This protein binds this small molecule.
Small molecule (SMILES): CC(=O)N[C@@H]1[C@@H](O)[C@H](O)[C@@H](CO)O[C@H]1O

Sequence of chain 1.B:
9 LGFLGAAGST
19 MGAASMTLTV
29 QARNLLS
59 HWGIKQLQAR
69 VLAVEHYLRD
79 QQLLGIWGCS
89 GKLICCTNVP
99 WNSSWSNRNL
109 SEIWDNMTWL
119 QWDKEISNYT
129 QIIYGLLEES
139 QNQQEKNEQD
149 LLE

Binding-site contacts:
Ligand atom C8 contacts residue ASN126 of chain 1.B at 4.5 Å.
Ligand atom N2 contacts residue ASN126 of chain 1.B at 2.9 Å (h-bond).
Ligand atom O7 contacts residue ASN126 of chain 1.B at 3.6 Å (h-bond).
Ligand atom C1 contacts residue ASN126 of chain 1.B at 1.5 Å.
Ligand atom C4 contacts residue ASN126 of chain 1.B at 4.3 Å.
Ligand atom O7 contacts residue TYR127 of chain 1.B at 4.2 Å.
Ligand atom C3 contacts residue ASN126 of chain 1.B at 3.9 Å.
Ligand atom O5 contacts residue ASN126 of chain 1.B at 2.5 Å (h-bond).
Ligand atom C8 contacts residue GLU123 of chain 1.B at 3.3 Å.
Ligand atom C5 contacts residue ASN126 of chain 1.B at 3.8 Å.
Ligand atom C7 contacts residue ASN126 of chain 1.B at 3.4 Å.
Ligand atom C2 contacts residue ASN126 of chain 1.B at 2.5 Å.